The small molecule below binds the protein below.
Small molecule (SMILES): O=P(O)(O)OC[C@H]1O[C@@H](O)[C@H](O)[C@@H]1O

Binding-site contacts:
Ligand atom C3 contacts residue HIS1479 of chain 1.B at 4.0 Å.
Ligand atom O2 contacts residue HIS1479 of chain 1.B at 2.5 Å (h-bond).
Ligand atom O4 contacts residue PHE1476 of chain 1.B at 3.7 Å.
Ligand atom O1 contacts residue ASP1426 of chain 1.B at 3.5 Å (salt-bridge).
Ligand atom C3 contacts residue ASP1330 of chain 1.B at 3.5 Å.
Ligand atom P' contacts residue GLY1370 of chain 1.B at 4.0 Å.
Ligand atom P' contacts residue AMP1 of chain 1.P at 3.7 Å.
Ligand atom O5 contacts residue MG1 of chain 1.S at 3.7 Å.
Ligand atom O1X contacts residue ARG1360 of chain 1.B at 3.8 Å.
Ligand atom O2 contacts residue ASP1330 of chain 1.B at 2.9 Å (salt-bridge).
Ligand atom O3 contacts residue ASP1330 of chain 1.B at 2.4 Å (salt-bridge).
Ligand atom O3 contacts residue HIS1479 of chain 1.B at 3.3 Å (h-bond).
Ligand atom O1X contacts residue MG1 of chain 1.T at 3.4 Å.
Ligand atom O4 contacts residue ARG1428 of chain 1.B at 2.9 Å (salt-bridge).
Ligand atom O2X contacts residue ARG1428 of chain 1.B at 3.2 Å (salt-bridge).
Ligand atom C5 contacts residue ARG1428 of chain 1.B at 3.6 Å.
Ligand atom O1X contacts residue ASP1460 of chain 1.B at 2.8 Å (salt-bridge).
Ligand atom O3X contacts residue GLY1371 of chain 1.B at 3.7 Å.
Ligand atom C2 contacts residue HIS1479 of chain 1.B at 3.7 Å.
Ligand atom O1X contacts residue AMP1 of chain 1.P at 3.5 Å (h-bond).
Ligand atom O3X contacts residue PHE1372 of chain 1.B at 3.3 Å.
Ligand atom P' contacts residue MG1 of chain 1.S at 3.4 Å.
Ligand atom O3X contacts residue AMP1 of chain 1.P at 3.4 Å.
Ligand atom C4 contacts residue PHE1476 of chain 1.B at 4.0 Å (hydrophobic).
Ligand atom O2X contacts residue AMP1 of chain 1.P at 2.8 Å (h-bond).
Ligand atom O1 contacts residue VAL1435 of chain 1.B at 3.5 Å.
Ligand atom O1X contacts residue GLY1370 of chain 1.B at 3.5 Å (h-bond).
Ligand atom O4 contacts residue ASP1426 of chain 1.B at 3.6 Å.
Ligand atom O1 contacts residue CYS1424 of chain 1.B at 3.5 Å.
Ligand atom O5 contacts residue GLY1370 of chain 1.B at 3.5 Å (h-bond).
Ligand atom C1 contacts residue PHE1476 of chain 1.B at 3.8 Å (hydrophobic).
Ligand atom C4 contacts residue ARG1428 of chain 1.B at 3.7 Å.
Ligand atom P' contacts residue ARG1360 of chain 1.B at 3.8 Å.
Ligand atom C2 contacts residue ASP1330 of chain 1.B at 3.6 Å.
Ligand atom O1X contacts residue MG1 of chain 1.S at 2.1 Å.
Ligand atom O5 contacts residue ARG1360 of chain 1.B at 3.4 Å (salt-bridge).
Ligand atom O3X contacts residue MG1 of chain 1.T at 2.8 Å.
Ligand atom P' contacts residue MG1 of chain 1.T at 3.7 Å.
Ligand atom O1X contacts residue GLU1390 of chain 1.B at 4.0 Å.
Ligand atom O2X contacts residue ARG1360 of chain 1.B at 3.0 Å (salt-bridge).

Sequence of chain 1.B:
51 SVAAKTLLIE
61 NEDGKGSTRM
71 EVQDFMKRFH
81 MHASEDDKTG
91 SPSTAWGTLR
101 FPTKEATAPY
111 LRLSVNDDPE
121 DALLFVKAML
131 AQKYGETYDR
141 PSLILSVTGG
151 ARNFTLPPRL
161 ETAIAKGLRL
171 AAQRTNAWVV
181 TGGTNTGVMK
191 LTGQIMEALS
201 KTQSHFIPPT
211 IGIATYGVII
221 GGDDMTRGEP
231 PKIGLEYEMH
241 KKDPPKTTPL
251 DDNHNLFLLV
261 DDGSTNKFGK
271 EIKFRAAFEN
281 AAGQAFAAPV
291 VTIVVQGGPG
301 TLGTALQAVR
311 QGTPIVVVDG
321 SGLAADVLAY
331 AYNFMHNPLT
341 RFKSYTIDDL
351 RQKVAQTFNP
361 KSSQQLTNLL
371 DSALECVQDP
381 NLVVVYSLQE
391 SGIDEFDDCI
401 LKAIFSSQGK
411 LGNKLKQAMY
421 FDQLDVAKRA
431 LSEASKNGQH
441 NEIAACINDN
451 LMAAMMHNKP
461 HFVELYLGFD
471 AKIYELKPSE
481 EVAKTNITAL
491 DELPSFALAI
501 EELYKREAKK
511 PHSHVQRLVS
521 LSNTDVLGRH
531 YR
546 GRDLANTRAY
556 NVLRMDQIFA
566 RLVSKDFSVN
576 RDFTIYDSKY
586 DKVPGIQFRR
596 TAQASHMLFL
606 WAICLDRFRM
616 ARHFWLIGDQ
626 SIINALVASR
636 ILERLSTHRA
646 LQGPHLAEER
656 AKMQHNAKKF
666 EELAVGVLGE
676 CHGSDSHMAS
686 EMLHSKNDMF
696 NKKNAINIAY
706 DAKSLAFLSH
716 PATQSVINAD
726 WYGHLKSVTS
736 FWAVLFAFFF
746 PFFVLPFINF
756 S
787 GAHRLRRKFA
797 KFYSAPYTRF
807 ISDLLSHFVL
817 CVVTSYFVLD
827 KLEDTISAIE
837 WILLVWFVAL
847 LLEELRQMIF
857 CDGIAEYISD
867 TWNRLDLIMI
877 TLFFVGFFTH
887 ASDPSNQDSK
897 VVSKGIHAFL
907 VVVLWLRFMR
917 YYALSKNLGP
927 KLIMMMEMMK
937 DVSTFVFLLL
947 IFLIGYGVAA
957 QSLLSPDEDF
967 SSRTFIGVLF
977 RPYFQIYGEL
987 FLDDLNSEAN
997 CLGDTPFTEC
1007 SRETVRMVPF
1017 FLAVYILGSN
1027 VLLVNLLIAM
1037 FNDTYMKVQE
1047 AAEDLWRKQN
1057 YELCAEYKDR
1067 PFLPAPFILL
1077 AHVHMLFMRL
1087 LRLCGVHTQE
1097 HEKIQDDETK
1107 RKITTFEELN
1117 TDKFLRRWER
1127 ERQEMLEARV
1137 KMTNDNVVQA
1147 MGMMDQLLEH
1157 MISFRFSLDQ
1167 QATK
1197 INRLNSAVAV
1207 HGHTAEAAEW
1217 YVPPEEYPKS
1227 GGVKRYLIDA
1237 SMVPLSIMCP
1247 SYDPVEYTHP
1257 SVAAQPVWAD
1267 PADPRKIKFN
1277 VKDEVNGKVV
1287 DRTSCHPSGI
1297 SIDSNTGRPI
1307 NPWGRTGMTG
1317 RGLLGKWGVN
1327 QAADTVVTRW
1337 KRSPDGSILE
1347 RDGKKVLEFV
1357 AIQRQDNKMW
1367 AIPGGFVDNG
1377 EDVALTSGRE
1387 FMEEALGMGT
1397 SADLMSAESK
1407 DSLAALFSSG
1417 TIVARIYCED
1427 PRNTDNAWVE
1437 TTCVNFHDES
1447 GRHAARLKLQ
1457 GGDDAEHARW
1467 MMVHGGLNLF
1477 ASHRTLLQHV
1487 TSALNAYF